The protein below binds the small molecule below.
Small molecule (SMILES): CC/C=C\C[C@@H](O)[C@H](O)C/C=C\CC=CC/C=C\CCCC(=O)O

Sequence of chain 1.D:
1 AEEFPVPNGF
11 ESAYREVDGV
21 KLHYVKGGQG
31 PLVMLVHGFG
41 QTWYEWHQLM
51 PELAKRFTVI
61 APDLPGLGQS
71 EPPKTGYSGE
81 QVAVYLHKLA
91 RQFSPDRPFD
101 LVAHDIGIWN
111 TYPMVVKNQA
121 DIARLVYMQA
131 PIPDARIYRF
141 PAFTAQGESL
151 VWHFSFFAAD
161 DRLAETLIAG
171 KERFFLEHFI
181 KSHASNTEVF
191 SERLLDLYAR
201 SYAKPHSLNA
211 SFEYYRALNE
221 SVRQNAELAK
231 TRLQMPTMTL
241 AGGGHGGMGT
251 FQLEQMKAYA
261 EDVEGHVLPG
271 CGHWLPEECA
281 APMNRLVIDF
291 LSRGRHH

Binding-site contacts:
Ligand atom O4 contacts residue LEU150 of chain 1.D at 3.7 Å.
Ligand atom C1 contacts residue HIS153 of chain 1.D at 3.7 Å.
Ligand atom C3 contacts residue TRP274 of chain 1.D at 3.8 Å (hydrophobic).
Ligand atom O2 contacts residue HIS153 of chain 1.D at 2.8 Å (h-bond).
Ligand atom C9 contacts residue GLN129 of chain 1.D at 3.5 Å.
Ligand atom C2 contacts residue HIS153 of chain 1.D at 3.7 Å.
Ligand atom C5 contacts residue ASP105 of chain 1.D at 2.5 Å.
Ligand atom C17 contacts residue VAL151 of chain 1.D at 3.9 Å (hydrophobic).
Ligand atom C9 contacts residue ALA130 of chain 1.D at 3.9 Å (hydrophobic).
Ligand atom C17 contacts residue PHE140 of chain 1.D at 3.5 Å (hydrophobic).
Ligand atom C5 contacts residue HIS273 of chain 1.D at 3.7 Å.
Ligand atom C9 contacts residue ASP105 of chain 1.D at 3.1 Å.
Ligand atom C13 contacts residue LEU150 of chain 1.D at 3.9 Å (hydrophobic).
Ligand atom C3 contacts residue PHE39 of chain 1.D at 3.9 Å (hydrophobic).
Ligand atom C6 contacts residue ASP105 of chain 1.D at 1.4 Å.
Ligand atom C14 contacts residue LEU150 of chain 1.D at 3.9 Å (hydrophobic).
Ligand atom C1 contacts residue PHE179 of chain 1.D at 3.9 Å (hydrophobic).
Ligand atom C14 contacts residue VAL151 of chain 1.D at 3.7 Å (hydrophobic).
Ligand atom C13 contacts residue MET248 of chain 1.D at 3.6 Å (hydrophobic).
Ligand atom C4 contacts residue HIS273 of chain 1.D at 3.4 Å.
Ligand atom C16 contacts residue PHE140 of chain 1.D at 3.5 Å (hydrophobic).
Ligand atom C6 contacts residue TYR215 of chain 1.D at 3.7 Å (hydrophobic).
Ligand atom C9 contacts residue HIS273 of chain 1.D at 3.9 Å.
Ligand atom C8 contacts residue ASP105 of chain 1.D at 3.2 Å.
Ligand atom C1 contacts residue PHE39 of chain 1.D at 3.8 Å (hydrophobic).
Ligand atom C10 contacts residue GLN129 of chain 1.D at 3.6 Å.
Ligand atom C7 contacts residue ASP105 of chain 1.D at 2.4 Å.
Ligand atom O2 contacts residue TYR215 of chain 1.D at 2.6 Å (h-bond).
Ligand atom C4 contacts residue ASP105 of chain 1.D at 3.1 Å.
Ligand atom C15 contacts residue MET248 of chain 1.D at 3.4 Å (hydrophobic).
Ligand atom C10 contacts residue HIS273 of chain 1.D at 3.7 Å.
Ligand atom C12 contacts residue GLY246 of chain 1.D at 3.8 Å.
Ligand atom C8 contacts residue PHE154 of chain 1.D at 3.8 Å (hydrophobic).
Ligand atom C7 contacts residue HIS153 of chain 1.D at 3.7 Å.
Ligand atom C7 contacts residue TYR215 of chain 1.D at 3.6 Å (hydrophobic).
Ligand atom C2 contacts residue HIS183 of chain 1.D at 3.5 Å.
Ligand atom O2 contacts residue PHE154 of chain 1.D at 3.6 Å.
Ligand atom C8 contacts residue HIS153 of chain 1.D at 3.7 Å.
Ligand atom C5 contacts residue HIS153 of chain 1.D at 3.7 Å.
Ligand atom O2 contacts residue ASP105 of chain 1.D at 3.6 Å (salt-bridge).